Binding-site contacts:
Ligand atom C2 contacts residue ASN381 of chain 1.A at 2.4 Å.
Ligand atom C4 contacts residue ASN381 of chain 1.A at 4.2 Å.
Ligand atom C2 contacts residue ASN391 of chain 1.A at 3.7 Å.
Ligand atom O5 contacts residue ASN391 of chain 1.A at 3.6 Å (h-bond).
Ligand atom C3 contacts residue ASN381 of chain 1.A at 3.8 Å.
Ligand atom C7 contacts residue ASN381 of chain 1.A at 3.3 Å.
Ligand atom N2 contacts residue ASN381 of chain 1.A at 3.0 Å (h-bond).
Ligand atom O7 contacts residue ASN391 of chain 1.A at 2.9 Å (h-bond).
Ligand atom C5 contacts residue ASN381 of chain 1.A at 3.6 Å.
Ligand atom C1 contacts residue ASN391 of chain 1.A at 3.6 Å.
Ligand atom O5 contacts residue ASN381 of chain 1.A at 2.3 Å (h-bond).
Ligand atom C1 contacts residue ASN381 of chain 1.A at 1.4 Å.
Ligand atom C8 contacts residue ASN381 of chain 1.A at 3.5 Å.
Ligand atom C7 contacts residue ASN391 of chain 1.A at 4.1 Å.
Ligand atom O7 contacts residue LEU380 of chain 1.A at 3.9 Å.
Ligand atom O7 contacts residue ASN381 of chain 1.A at 3.2 Å (h-bond).

The small molecule below binds the protein below.
Small molecule (SMILES): CC(=O)N[C@@H]1[C@@H](O)[C@H](O)[C@@H](CO)O[C@H]1O

Sequence of chain 1.A:
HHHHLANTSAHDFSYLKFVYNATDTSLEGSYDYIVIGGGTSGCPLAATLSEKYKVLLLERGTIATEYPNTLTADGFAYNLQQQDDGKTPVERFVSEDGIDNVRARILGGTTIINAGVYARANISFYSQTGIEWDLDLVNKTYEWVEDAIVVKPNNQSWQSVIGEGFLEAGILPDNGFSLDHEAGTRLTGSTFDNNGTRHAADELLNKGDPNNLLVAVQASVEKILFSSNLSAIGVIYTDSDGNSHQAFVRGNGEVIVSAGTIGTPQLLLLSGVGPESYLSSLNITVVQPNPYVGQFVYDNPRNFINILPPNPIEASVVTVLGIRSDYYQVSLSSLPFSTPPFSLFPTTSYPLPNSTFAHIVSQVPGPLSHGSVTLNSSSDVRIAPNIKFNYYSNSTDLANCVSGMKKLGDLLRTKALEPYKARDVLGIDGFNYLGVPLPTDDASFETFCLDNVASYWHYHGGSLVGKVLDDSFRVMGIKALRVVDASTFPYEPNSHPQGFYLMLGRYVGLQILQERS